The small molecule below binds the protein below.
Small molecule (SMILES): CC(=O)N[C@@H]1[C@@H](O)[C@H](O)[C@@H](CO)O[C@H]1O

Sequence of chain 1.A:
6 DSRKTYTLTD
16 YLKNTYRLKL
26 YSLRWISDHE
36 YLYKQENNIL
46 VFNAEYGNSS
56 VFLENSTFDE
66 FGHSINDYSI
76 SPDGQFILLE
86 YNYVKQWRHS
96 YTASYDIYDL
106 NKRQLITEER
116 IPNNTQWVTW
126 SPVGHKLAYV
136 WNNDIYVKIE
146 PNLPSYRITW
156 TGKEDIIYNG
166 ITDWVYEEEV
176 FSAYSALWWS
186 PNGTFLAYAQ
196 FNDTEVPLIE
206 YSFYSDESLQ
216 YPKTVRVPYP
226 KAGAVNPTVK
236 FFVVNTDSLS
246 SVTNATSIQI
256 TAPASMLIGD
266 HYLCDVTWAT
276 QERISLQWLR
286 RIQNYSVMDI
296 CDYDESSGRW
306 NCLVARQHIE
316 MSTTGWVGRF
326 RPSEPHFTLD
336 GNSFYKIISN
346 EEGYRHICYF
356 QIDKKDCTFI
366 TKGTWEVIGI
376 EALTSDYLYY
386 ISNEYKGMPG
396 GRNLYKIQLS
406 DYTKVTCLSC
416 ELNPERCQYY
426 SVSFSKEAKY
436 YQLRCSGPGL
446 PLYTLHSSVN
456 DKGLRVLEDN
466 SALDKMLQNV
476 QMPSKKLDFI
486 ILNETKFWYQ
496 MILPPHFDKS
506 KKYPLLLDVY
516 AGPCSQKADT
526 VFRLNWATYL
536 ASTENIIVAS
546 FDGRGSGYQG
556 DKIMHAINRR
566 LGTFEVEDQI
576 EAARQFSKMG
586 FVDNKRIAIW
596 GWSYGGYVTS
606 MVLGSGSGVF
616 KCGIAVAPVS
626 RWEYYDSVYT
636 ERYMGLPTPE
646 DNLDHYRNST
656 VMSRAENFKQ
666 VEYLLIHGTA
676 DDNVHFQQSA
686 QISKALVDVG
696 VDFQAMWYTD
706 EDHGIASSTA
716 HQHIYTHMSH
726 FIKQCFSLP

Binding-site contacts:
Ligand atom C8 contacts residue MET316 of chain 1.A at 3.5 Å (hydrophobic).
Ligand atom C7 contacts residue ASN289 of chain 1.A at 3.5 Å.
Ligand atom C5 contacts residue ILE287 of chain 1.A at 4.2 Å (hydrophobic).
Ligand atom N2 contacts residue SER317 of chain 1.A at 4.2 Å.
Ligand atom C2 contacts residue ASN289 of chain 1.A at 2.4 Å.
Ligand atom C8 contacts residue SER317 of chain 1.A at 3.6 Å.
Ligand atom O7 contacts residue ASN289 of chain 1.A at 3.9 Å.
Ligand atom C3 contacts residue ASN289 of chain 1.A at 3.8 Å.
Ligand atom N2 contacts residue ASN289 of chain 1.A at 2.8 Å (h-bond).
Ligand atom C7 contacts residue SER317 of chain 1.A at 3.5 Å.
Ligand atom O5 contacts residue ASN289 of chain 1.A at 2.3 Å (h-bond).
Ligand atom C4 contacts residue ASN289 of chain 1.A at 4.2 Å.
Ligand atom C7 contacts residue THR318 of chain 1.A at 4.3 Å.
Ligand atom C5 contacts residue ASN289 of chain 1.A at 3.7 Å.
Ligand atom C8 contacts residue THR318 of chain 1.A at 4.3 Å.
Ligand atom O7 contacts residue SER317 of chain 1.A at 3.3 Å (h-bond).
Ligand atom C1 contacts residue ASN289 of chain 1.A at 1.4 Å.
Ligand atom C6 contacts residue ARG564 of chain 1.A at 3.9 Å.
Ligand atom C8 contacts residue ASN289 of chain 1.A at 4.5 Å.
Ligand atom O5 contacts residue ILE287 of chain 1.A at 3.6 Å.
Ligand atom O6 contacts residue ARG564 of chain 1.A at 3.9 Å.
Ligand atom O7 contacts residue THR318 of chain 1.A at 3.5 Å.
Ligand atom C1 contacts residue ILE287 of chain 1.A at 3.8 Å (hydrophobic).